Binding-site contacts:
Ligand atom C1 contacts residue GLN176 of chain 1.B at 3.4 Å.
Ligand atom C6 contacts residue GLN176 of chain 1.B at 3.7 Å.
Ligand atom C4 contacts residue GLU168 of chain 1.B at 3.3 Å.
Ligand atom O3 contacts residue ILE169 of chain 1.B at 3.8 Å.
Ligand atom C10 contacts residue PHE60 of chain 1.B at 3.8 Å (hydrophobic).
Ligand atom O2 contacts residue LEU137 of chain 1.B at 3.0 Å (h-bond).
Ligand atom O4 contacts residue GLU168 of chain 1.B at 2.6 Å (salt-bridge).
Ligand atom O4 contacts residue PHE165 of chain 1.B at 3.6 Å.
Ligand atom O4 contacts residue LEU175 of chain 1.B at 3.8 Å.
Ligand atom C7 contacts residue ALA162 of chain 1.B at 3.6 Å (hydrophobic).
Ligand atom C9 contacts residue PHE60 of chain 1.B at 3.6 Å (hydrophobic).
Ligand atom C8 contacts residue ALA162 of chain 1.B at 3.8 Å (hydrophobic).
Ligand atom O4 contacts residue ILE169 of chain 1.B at 3.8 Å.
Ligand atom C1 contacts residue ALA162 of chain 1.B at 4.0 Å (hydrophobic).
Ligand atom C5 contacts residue GLU168 of chain 1.B at 3.2 Å.
Ligand atom C5 contacts residue PHE165 of chain 1.B at 4.0 Å (hydrophobic).
Ligand atom C7 contacts residue GLN176 of chain 1.B at 3.3 Å.
Ligand atom C8 contacts residue GLN176 of chain 1.B at 3.8 Å.
Ligand atom C3 contacts residue LEU175 of chain 1.B at 4.0 Å (hydrophobic).
Ligand atom C9 contacts residue SER136 of chain 1.B at 3.2 Å.
Ligand atom C6 contacts residue ILE230 of chain 1.B at 3.9 Å (hydrophobic).
Ligand atom C3 contacts residue PHE165 of chain 1.B at 3.4 Å (hydrophobic).
Ligand atom C2 contacts residue GLN176 of chain 1.B at 3.7 Å.
Ligand atom C10 contacts residue PHE200 of chain 1.B at 4.0 Å (hydrophobic).
Ligand atom O1 contacts residue SER136 of chain 1.B at 3.1 Å (h-bond).
Ligand atom O3 contacts residue PHE165 of chain 1.B at 3.6 Å.
Ligand atom O2 contacts residue PHE60 of chain 1.B at 2.7 Å (h-bond).
Ligand atom C8 contacts residue PHE60 of chain 1.B at 3.5 Å (hydrophobic).
Ligand atom C10 contacts residue LEU175 of chain 1.B at 3.9 Å (hydrophobic).
Ligand atom O1 contacts residue HIS255 of chain 1.B at 2.8 Å (h-bond).
Ligand atom C5 contacts residue GLN176 of chain 1.B at 3.8 Å.
Ligand atom C9 contacts residue LEU137 of chain 1.B at 3.7 Å (hydrophobic).
Ligand atom C4 contacts residue PHE165 of chain 1.B at 3.4 Å (hydrophobic).
Ligand atom O2 contacts residue GLY59 of chain 1.B at 3.3 Å.
Ligand atom O3 contacts residue LEU175 of chain 1.B at 3.4 Å.
Ligand atom C4 contacts residue GLN176 of chain 1.B at 4.0 Å.
Ligand atom C8 contacts residue LEU137 of chain 1.B at 3.9 Å (hydrophobic).
Ligand atom O2 contacts residue SER136 of chain 1.B at 2.8 Å (h-bond).
Ligand atom O4 contacts residue GLN176 of chain 1.B at 3.8 Å.
Ligand atom C9 contacts residue HIS255 of chain 1.B at 3.9 Å.

Sequence of chain 1.B:
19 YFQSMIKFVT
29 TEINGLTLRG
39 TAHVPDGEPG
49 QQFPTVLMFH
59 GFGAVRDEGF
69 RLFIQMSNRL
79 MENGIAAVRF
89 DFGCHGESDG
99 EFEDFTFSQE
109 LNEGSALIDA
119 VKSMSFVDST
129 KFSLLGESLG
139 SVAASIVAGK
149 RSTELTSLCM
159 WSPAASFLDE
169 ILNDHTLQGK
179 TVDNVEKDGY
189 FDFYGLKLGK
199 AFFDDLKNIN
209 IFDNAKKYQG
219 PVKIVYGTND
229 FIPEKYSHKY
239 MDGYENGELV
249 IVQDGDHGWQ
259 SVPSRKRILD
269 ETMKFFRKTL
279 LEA

The protein below binds the small molecule below.
Small molecule (SMILES): COc1cc(/C=C/C(=O)O)ccc1O